Sequence of chain 1.N:
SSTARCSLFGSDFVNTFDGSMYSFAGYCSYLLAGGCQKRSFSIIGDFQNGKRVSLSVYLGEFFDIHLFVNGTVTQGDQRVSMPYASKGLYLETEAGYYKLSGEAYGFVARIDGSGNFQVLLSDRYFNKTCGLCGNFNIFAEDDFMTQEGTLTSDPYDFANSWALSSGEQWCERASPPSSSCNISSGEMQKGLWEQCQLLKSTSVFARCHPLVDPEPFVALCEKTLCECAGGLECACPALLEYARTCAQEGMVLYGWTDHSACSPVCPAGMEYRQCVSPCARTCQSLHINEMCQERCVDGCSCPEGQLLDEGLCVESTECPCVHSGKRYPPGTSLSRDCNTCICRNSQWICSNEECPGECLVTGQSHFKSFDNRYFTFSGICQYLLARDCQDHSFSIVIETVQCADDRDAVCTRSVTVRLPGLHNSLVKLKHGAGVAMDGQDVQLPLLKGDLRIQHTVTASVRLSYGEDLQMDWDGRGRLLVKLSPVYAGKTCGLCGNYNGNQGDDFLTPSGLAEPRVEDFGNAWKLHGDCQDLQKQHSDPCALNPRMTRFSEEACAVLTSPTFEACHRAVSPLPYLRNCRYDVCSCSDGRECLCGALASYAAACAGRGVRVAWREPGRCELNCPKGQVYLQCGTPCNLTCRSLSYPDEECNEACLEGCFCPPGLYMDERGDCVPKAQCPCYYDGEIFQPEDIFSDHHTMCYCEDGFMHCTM

This protein binds this small molecule.
Small molecule (SMILES): CC(=O)N[C@@H]1[C@@H](O)[C@H](O)[C@@H](CO)O[C@H]1O

Binding-site contacts:
Ligand atom C7 contacts residue ASN134 of chain 1.N at 3.4 Å.
Ligand atom N2 contacts residue ASN134 of chain 1.N at 3.1 Å (h-bond).
Ligand atom C5 contacts residue ASN134 of chain 1.N at 3.5 Å.
Ligand atom C1 contacts residue ASN134 of chain 1.N at 1.5 Å.
Ligand atom C8 contacts residue ASN144 of chain 1.N at 4.2 Å.
Ligand atom O7 contacts residue ASN134 of chain 1.N at 3.3 Å (h-bond).
Ligand atom O5 contacts residue ASN134 of chain 1.N at 2.2 Å (h-bond).
Ligand atom C2 contacts residue ASN134 of chain 1.N at 2.5 Å.
Ligand atom C3 contacts residue ASN134 of chain 1.N at 3.8 Å.
Ligand atom C8 contacts residue ASP149 of chain 1.N at 3.7 Å.
Ligand atom C8 contacts residue ASN142 of chain 1.N at 4.1 Å.
Ligand atom C4 contacts residue ASN134 of chain 1.N at 4.2 Å.